This small molecule binds to this protein.
Small molecule (SMILES): N[C@@H](CCC(=O)O)C(=O)O

Binding-site contacts:
Ligand atom CB contacts residue TYR61 of chain 1.A at 3.5 Å (hydrophobic).
Ligand atom N contacts residue PRO89 of chain 1.A at 2.9 Å (h-bond).
Ligand atom OXT contacts residue SER142 of chain 1.A at 4.0 Å.
Ligand atom C contacts residue GLY141 of chain 1.A at 4.3 Å.
Ligand atom OXT contacts residue ARG96 of chain 1.A at 2.8 Å (salt-bridge).
Ligand atom N contacts residue SER142 of chain 1.A at 4.1 Å.
Ligand atom O contacts residue ARG96 of chain 1.A at 2.8 Å (salt-bridge).
Ligand atom CB contacts residue LEU138 of chain 1.A at 4.1 Å (hydrophobic).
Ligand atom CA contacts residue SER142 of chain 1.A at 3.3 Å.
Ligand atom OE1 contacts residue THR143 of chain 1.A at 2.6 Å (h-bond).
Ligand atom N contacts residue TYR220 of chain 1.A at 3.6 Å.
Ligand atom CD contacts residue THR143 of chain 1.A at 3.2 Å.
Ligand atom OXT contacts residue PRO89 of chain 1.A at 3.7 Å.
Ligand atom OE2 contacts residue GLY141 of chain 1.A at 3.6 Å.
Ligand atom OE2 contacts residue LEU138 of chain 1.A at 4.1 Å.
Ligand atom CA contacts residue GLU193 of chain 1.A at 3.4 Å.
Ligand atom CG contacts residue GLU193 of chain 1.A at 3.4 Å.
Ligand atom CA contacts residue TYR61 of chain 1.A at 4.1 Å (hydrophobic).
Ligand atom OE2 contacts residue SER142 of chain 1.A at 3.3 Å (h-bond).
Ligand atom N contacts residue TYR61 of chain 1.A at 4.1 Å.
Ligand atom C contacts residue ARG96 of chain 1.A at 3.4 Å.
Ligand atom O contacts residue SER142 of chain 1.A at 2.9 Å (h-bond).
Ligand atom CB contacts residue GLU193 of chain 1.A at 3.9 Å.
Ligand atom OE1 contacts residue GLU193 of chain 1.A at 3.7 Å.
Ligand atom N contacts residue THR91 of chain 1.A at 2.9 Å (h-bond).
Ligand atom CG contacts residue LEU138 of chain 1.A at 3.8 Å (hydrophobic).
Ligand atom C contacts residue THR91 of chain 1.A at 3.7 Å.
Ligand atom OXT contacts residue TYR61 of chain 1.A at 3.6 Å.
Ligand atom OE2 contacts residue THR143 of chain 1.A at 3.2 Å (h-bond).
Ligand atom CA contacts residue PRO89 of chain 1.A at 4.1 Å (hydrophobic).
Ligand atom OXT contacts residue LEU90 of chain 1.A at 3.6 Å.
Ligand atom CD contacts residue GLU193 of chain 1.A at 3.9 Å.
Ligand atom CD contacts residue LEU138 of chain 1.A at 4.0 Å (hydrophobic).
Ligand atom O contacts residue GLY141 of chain 1.A at 3.2 Å.
Ligand atom C contacts residue SER142 of chain 1.A at 3.4 Å.
Ligand atom N contacts residue GLU193 of chain 1.A at 2.7 Å (salt-bridge).
Ligand atom O contacts residue TYR61 of chain 1.A at 3.4 Å.
Ligand atom CA contacts residue THR91 of chain 1.A at 3.4 Å.
Ligand atom C contacts residue TYR61 of chain 1.A at 3.7 Å (hydrophobic).
Ligand atom OXT contacts residue THR91 of chain 1.A at 2.9 Å (h-bond).

Sequence of chain 1.A:
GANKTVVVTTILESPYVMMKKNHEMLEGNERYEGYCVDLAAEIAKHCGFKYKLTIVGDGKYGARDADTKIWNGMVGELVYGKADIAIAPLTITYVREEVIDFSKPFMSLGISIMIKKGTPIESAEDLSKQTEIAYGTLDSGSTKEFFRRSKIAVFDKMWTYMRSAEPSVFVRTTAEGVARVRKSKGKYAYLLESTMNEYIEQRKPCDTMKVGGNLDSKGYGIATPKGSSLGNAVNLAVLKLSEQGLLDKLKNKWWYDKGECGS